Binding-site contacts:
Ligand atom C25 contacts residue MET20 of chain 1.A at 3.7 Å (hydrophobic).
Ligand atom C14 contacts residue ASN23 of chain 1.A at 3.9 Å.
Ligand atom O7 contacts residue ASN24 of chain 1.A at 4.0 Å.
Ligand atom C25 contacts residue TYR111 of chain 1.A at 3.8 Å (hydrophobic).
Ligand atom O30 contacts residue LYS113 of chain 1.A at 3.7 Å.
Ligand atom C24 contacts residue MET20 of chain 1.A at 4.0 Å (hydrophobic).
Ligand atom C6 contacts residue GLY30 of chain 1.A at 3.5 Å.
Ligand atom C21 contacts residue PHE106 of chain 1.A at 4.0 Å (hydrophobic).
Ligand atom C11 contacts residue PHE106 of chain 1.A at 3.9 Å (hydrophobic).
Ligand atom C15 contacts residue CYS29 of chain 1.A at 4.0 Å (hydrophobic).
Ligand atom O7 contacts residue PHE22 of chain 1.A at 2.9 Å.
Ligand atom C21 contacts residue ILE13 of chain 1.A at 4.0 Å (hydrophobic).
Ligand atom C12 contacts residue ILE9 of chain 1.A at 3.9 Å (hydrophobic).
Ligand atom C16 contacts residue LEU41 of chain 1.A at 4.0 Å (hydrophobic).
Ligand atom C18 contacts residue CYS45 of chain 1.A at 3.8 Å (hydrophobic).
Ligand atom C14 contacts residue PHE22 of chain 1.A at 4.0 Å (hydrophobic).
Ligand atom C22 contacts residue TYR111 of chain 1.A at 3.9 Å (hydrophobic).
Ligand atom C7 contacts residue ASN23 of chain 1.A at 3.3 Å.
Ligand atom C26 contacts residue TYR111 of chain 1.A at 3.5 Å (hydrophobic).
Ligand atom C15 contacts residue ASN23 of chain 1.A at 3.4 Å.
Ligand atom S27 contacts residue TYR111 of chain 1.A at 3.9 Å.
Ligand atom C11 contacts residue ILE9 of chain 1.A at 3.5 Å (hydrophobic).
Ligand atom O30 contacts residue TYR111 of chain 1.A at 3.2 Å.
Ligand atom O25 contacts residue TYR111 of chain 1.A at 3.8 Å.
Ligand atom C19 contacts residue TYR69 of chain 1.A at 4.1 Å (hydrophobic).
Ligand atom C18 contacts residue PHE106 of chain 1.A at 3.6 Å (hydrophobic).
Ligand atom O28 contacts residue LYS116 of chain 1.A at 2.8 Å (salt-bridge).
Ligand atom O7 contacts residue ASN23 of chain 1.A at 2.7 Å (h-bond).
Ligand atom C24 contacts residue TYR111 of chain 1.A at 3.8 Å (hydrophobic).
Ligand atom C12 contacts residue PHE22 of chain 1.A at 4.0 Å (hydrophobic).
Ligand atom C6 contacts residue CYS29 of chain 1.A at 3.8 Å (hydrophobic).
Ligand atom C16 contacts residue TYR25 of chain 1.A at 4.0 Å (hydrophobic).
Ligand atom C21 contacts residue ILE9 of chain 1.A at 4.0 Å (hydrophobic).
Ligand atom C2 contacts residue ARG6 of chain 1.A at 3.6 Å.
Ligand atom O3 contacts residue ARG6 of chain 1.A at 3.2 Å (salt-bridge).
Ligand atom C1 contacts residue PHE5 of chain 1.A at 3.8 Å (hydrophobic).
Ligand atom N26 contacts residue TYR111 of chain 1.A at 3.6 Å.
Ligand atom C15 contacts residue TYR25 of chain 1.A at 3.5 Å (hydrophobic).
Ligand atom C26 contacts residue MET20 of chain 1.A at 4.0 Å (hydrophobic).
Ligand atom N26 contacts residue MET20 of chain 1.A at 3.3 Å.

This small molecule binds to this protein.
Small molecule (SMILES): C[C@H](CCC(=O)NCCS(=O)(=O)O)[C@H]1CC[C@H]2[C@@H]3[C@H](O)C[C@@H]4C[C@H](O)CC[C@]4(C)[C@H]3CC[C@]12C

Sequence of chain 1.A:
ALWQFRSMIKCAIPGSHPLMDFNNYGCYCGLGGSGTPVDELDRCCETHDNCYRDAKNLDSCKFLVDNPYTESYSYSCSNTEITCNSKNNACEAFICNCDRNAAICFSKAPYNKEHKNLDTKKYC